Binding-site contacts:
Ligand atom O11 contacts residue CA1 of chain 1.I at 2.5 Å.
Ligand atom O06 contacts residue GLU44 of chain 1.A at 3.5 Å (salt-bridge).
Ligand atom C15 contacts residue ASP96 of chain 1.A at 3.3 Å.
Ligand atom C15 contacts residue ILE61 of chain 1.A at 3.6 Å (hydrophobic).
Ligand atom C08 contacts residue GLU44 of chain 1.A at 3.3 Å.
Ligand atom C22 contacts residue VAL97 of chain 1.A at 3.7 Å (hydrophobic).
Ligand atom C41 contacts residue GLY99 of chain 1.A at 3.3 Å.
Ligand atom C20 contacts residue VAL97 of chain 1.A at 3.9 Å (hydrophobic).
Ligand atom O17 contacts residue GLN57 of chain 1.A at 3.5 Å (h-bond).
Ligand atom O16 contacts residue GLN57 of chain 1.A at 2.7 Å (h-bond).
Ligand atom C12 contacts residue ASP96 of chain 1.A at 3.5 Å.
Ligand atom O16 contacts residue VAL97 of chain 1.A at 3.7 Å.
Ligand atom C08 contacts residue ASP103 of chain 1.A at 3.9 Å.
Ligand atom C12 contacts residue THR100 of chain 1.A at 3.3 Å.
Ligand atom O13 contacts residue THR100 of chain 1.A at 3.4 Å (h-bond).
Ligand atom O11 contacts residue ASP103 of chain 1.A at 2.6 Å (salt-bridge).
Ligand atom C15 contacts residue VAL97 of chain 1.A at 3.7 Å (hydrophobic).
Ligand atom C10 contacts residue CA1 of chain 1.I at 3.3 Å.
Ligand atom C04 contacts residue GLN57 of chain 1.A at 3.4 Å.
Ligand atom C05 contacts residue GLN57 of chain 1.A at 3.3 Å.
Ligand atom O11 contacts residue THR100 of chain 1.A at 3.5 Å (h-bond).
Ligand atom O17 contacts residue TYR38 of chain 1.A at 3.3 Å.
Ligand atom O09 contacts residue TYR38 of chain 1.A at 3.9 Å.
Ligand atom O13 contacts residue ASP96 of chain 1.A at 2.6 Å (salt-bridge).
Ligand atom O13 contacts residue TYR38 of chain 1.A at 3.1 Å (h-bond).
Ligand atom C10 contacts residue TYR38 of chain 1.A at 3.7 Å (hydrophobic).
Ligand atom O09 contacts residue ASP103 of chain 1.A at 3.4 Å (salt-bridge).
Ligand atom C12 contacts residue CA1 of chain 1.I at 3.3 Å.
Ligand atom C14 contacts residue GLN57 of chain 1.A at 4.0 Å.
Ligand atom O16 contacts residue ILE61 of chain 1.A at 3.5 Å.
Ligand atom O11 contacts residue TYR38 of chain 1.A at 3.3 Å (h-bond).
Ligand atom C15 contacts residue GLN57 of chain 1.A at 3.7 Å.
Ligand atom O23 contacts residue VAL97 of chain 1.A at 3.9 Å.
Ligand atom C08 contacts residue TYR38 of chain 1.A at 3.3 Å (hydrophobic).
Ligand atom C07 contacts residue TYR38 of chain 1.A at 3.6 Å (hydrophobic).
Ligand atom C08 contacts residue CA1 of chain 1.I at 3.9 Å.
Ligand atom O13 contacts residue CA1 of chain 1.I at 2.4 Å.
Ligand atom C07 contacts residue GLU44 of chain 1.A at 3.1 Å.
Ligand atom O09 contacts residue GLU44 of chain 1.A at 2.9 Å (salt-bridge).
Ligand atom C10 contacts residue ASP103 of chain 1.A at 3.7 Å.

Sequence of chain 1.A:
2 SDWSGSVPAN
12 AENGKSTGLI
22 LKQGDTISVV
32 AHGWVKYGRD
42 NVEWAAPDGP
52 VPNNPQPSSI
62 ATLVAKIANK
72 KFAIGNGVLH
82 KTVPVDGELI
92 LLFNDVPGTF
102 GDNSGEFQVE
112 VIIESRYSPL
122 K

This protein binds this small molecule.
Small molecule (SMILES): O=C1C=CC2=C(C1)Oc1cc(O)ccc1C2c1ccc(NC(=S)NCCO[C@H]2O[C@H](CO)[C@H](O)[C@H](O)[C@H]2O)cc1C(=O)O